Binding-site contacts:
Ligand atom O1 contacts residue THR91 of chain 1.A at 3.0 Å (h-bond).
Ligand atom C4 contacts residue TYR61 of chain 1.A at 3.6 Å (hydrophobic).
Ligand atom C13 contacts residue TYR220 of chain 1.A at 3.0 Å (hydrophobic).
Ligand atom C1 contacts residue GLU13 of chain 1.A at 3.4 Å.
Ligand atom C5 contacts residue GLU193 of chain 1.A at 3.6 Å.
Ligand atom C3 contacts residue TYR61 of chain 1.A at 3.5 Å (hydrophobic).
Ligand atom C24 contacts residue GLY141 of chain 1.A at 3.6 Å.
Ligand atom C14 contacts residue LEU138 of chain 1.A at 3.6 Å (hydrophobic).
Ligand atom C10 contacts residue PRO89 of chain 1.A at 3.5 Å (hydrophobic).
Ligand atom O6 contacts residue ARG96 of chain 1.A at 3.1 Å (salt-bridge).
Ligand atom O7 contacts residue GLY62 of chain 1.A at 3.6 Å (h-bond).
Ligand atom N2 contacts residue PRO89 of chain 1.A at 3.0 Å (h-bond).
Ligand atom C13 contacts residue GLU193 of chain 1.A at 3.2 Å.
Ligand atom N2 contacts residue TYR61 of chain 1.A at 3.5 Å.
Ligand atom O7 contacts residue TYR61 of chain 1.A at 3.1 Å (h-bond).
Ligand atom C8 contacts residue GLU13 of chain 1.A at 3.4 Å.
Ligand atom C10 contacts residue GLU193 of chain 1.A at 3.3 Å.
Ligand atom O5 contacts residue GLY141 of chain 1.A at 3.6 Å.
Ligand atom C11 contacts residue TYR61 of chain 1.A at 3.6 Å (hydrophobic).
Ligand atom C13 contacts residue TYR16 of chain 1.A at 3.4 Å (hydrophobic).
Ligand atom C21 contacts residue ARG172 of chain 1.A at 3.3 Å.
Ligand atom C15 contacts residue SO41 of chain 1.D at 3.4 Å.
Ligand atom O3 contacts residue THR174 of chain 1.A at 2.9 Å (h-bond).
Ligand atom N3 contacts residue ARG96 of chain 1.A at 3.0 Å (salt-bridge).
Ligand atom C11 contacts residue THR91 of chain 1.A at 3.6 Å.
Ligand atom O6 contacts residue ALA63 of chain 1.A at 3.3 Å.
Ligand atom O3 contacts residue THR173 of chain 1.A at 3.1 Å.
Ligand atom C21 contacts residue LEU138 of chain 1.A at 3.6 Å (hydrophobic).
Ligand atom C25 contacts residue ARG96 of chain 1.A at 3.5 Å.
Ligand atom C10 contacts residue TYR61 of chain 1.A at 3.6 Å (hydrophobic).
Ligand atom O5 contacts residue SER142 of chain 1.A at 3.2 Å (h-bond).
Ligand atom C8 contacts residue GLU193 of chain 1.A at 3.4 Å.
Ligand atom C14 contacts residue THR174 of chain 1.A at 3.5 Å.
Ligand atom O1 contacts residue ARG96 of chain 1.A at 2.7 Å (salt-bridge).
Ligand atom C5 contacts residue TYR61 of chain 1.A at 3.5 Å (hydrophobic).
Ligand atom N1 contacts residue GLU193 of chain 1.A at 2.5 Å (salt-bridge).
Ligand atom O5 contacts residue SO41 of chain 1.D at 3.2 Å (h-bond).
Ligand atom C12 contacts residue TYR61 of chain 1.A at 3.5 Å (hydrophobic).
Ligand atom N3 contacts residue TYR61 of chain 1.A at 3.6 Å.
Ligand atom O6 contacts residue GLY62 of chain 1.A at 2.8 Å (h-bond).

Sequence of chain 1.A:
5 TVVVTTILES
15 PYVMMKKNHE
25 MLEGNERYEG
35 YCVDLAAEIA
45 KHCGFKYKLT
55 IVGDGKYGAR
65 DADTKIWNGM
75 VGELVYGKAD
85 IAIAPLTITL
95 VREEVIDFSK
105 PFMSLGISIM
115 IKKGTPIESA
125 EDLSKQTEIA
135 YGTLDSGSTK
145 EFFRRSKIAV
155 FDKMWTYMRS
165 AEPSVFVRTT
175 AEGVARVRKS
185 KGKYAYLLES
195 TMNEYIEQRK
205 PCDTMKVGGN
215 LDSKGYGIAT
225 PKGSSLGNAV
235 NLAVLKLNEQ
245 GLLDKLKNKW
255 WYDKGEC

A protein and the small-molecule ligand that binds it are described below.
Small molecule (SMILES): CN1CCc2c(-c3ccc(S(O)(O)N(C)C)cc3)cc3c(c2C1)NC(=O)/C3=N/O[C@@H](CCO)C(=O)O